Sequence of chain 1.B:
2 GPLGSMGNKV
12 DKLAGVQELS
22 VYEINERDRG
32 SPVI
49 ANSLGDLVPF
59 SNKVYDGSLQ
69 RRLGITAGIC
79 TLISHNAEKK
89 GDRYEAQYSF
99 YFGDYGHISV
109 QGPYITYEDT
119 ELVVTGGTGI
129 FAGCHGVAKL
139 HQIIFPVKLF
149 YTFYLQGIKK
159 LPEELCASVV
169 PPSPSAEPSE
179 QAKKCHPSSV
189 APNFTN

Binding-site contacts:
Ligand atom C16 contacts residue PHE58 of chain 1.B at 4.5 Å (hydrophobic).
Ligand atom C6 contacts residue ASN26 of chain 1.B at 3.5 Å.
Ligand atom C2 contacts residue ARG28 of chain 1.B at 3.6 Å.
Ligand atom O2 contacts residue ARG28 of chain 1.B at 4.3 Å.
Ligand atom C6 contacts residue PRO144 of chain 1.B at 4.4 Å (hydrophobic).
Ligand atom O3 contacts residue TYR92 of chain 1.B at 4.0 Å.
Ligand atom C17 contacts residue PHE58 of chain 1.B at 3.5 Å (hydrophobic).
Ligand atom O3 contacts residue ILE35 of chain 1.B at 3.5 Å.
Ligand atom C5 contacts residue ASN26 of chain 1.B at 3.8 Å.
Ligand atom C3 contacts residue ARG28 of chain 1.B at 3.9 Å.
Ligand atom C5 contacts residue SER32 of chain 1.B at 4.1 Å.
Ligand atom C5 contacts residue ARG28 of chain 1.B at 3.8 Å.
Ligand atom C12 contacts residue PHE143 of chain 1.B at 4.4 Å (hydrophobic).
Ligand atom C9 contacts residue PRO144 of chain 1.B at 4.3 Å (hydrophobic).
Ligand atom C4 contacts residue ARG28 of chain 1.B at 2.9 Å.
Ligand atom C1 contacts residue ARG28 of chain 1.B at 4.5 Å.
Ligand atom C18 contacts residue PHE58 of chain 1.B at 4.4 Å (hydrophobic).
Ligand atom C8 contacts residue PRO144 of chain 1.B at 4.1 Å (hydrophobic).
Ligand atom C16 contacts residue TYR112 of chain 1.B at 3.8 Å (hydrophobic).
Ligand atom C13 contacts residue TYR92 of chain 1.B at 4.2 Å (hydrophobic).
Ligand atom C15 contacts residue TYR112 of chain 1.B at 4.1 Å (hydrophobic).
Ligand atom C6 contacts residue VAL145 of chain 1.B at 4.0 Å (hydrophobic).
Ligand atom C11 contacts residue PRO33 of chain 1.B at 3.9 Å (hydrophobic).
Ligand atom C15 contacts residue VAL56 of chain 1.B at 4.4 Å (hydrophobic).
Ligand atom C17 contacts residue VAL56 of chain 1.B at 4.5 Å (hydrophobic).
Ligand atom C18 contacts residue PRO33 of chain 1.B at 4.2 Å (hydrophobic).
Ligand atom C6 contacts residue ARG28 of chain 1.B at 3.7 Å.
Ligand atom C14 contacts residue PRO33 of chain 1.B at 3.9 Å (hydrophobic).
Ligand atom C16 contacts residue CYS78 of chain 1.B at 4.5 Å (hydrophobic).
Ligand atom C18 contacts residue ASN60 of chain 1.B at 4.0 Å.
Ligand atom C7 contacts residue PRO144 of chain 1.B at 4.1 Å (hydrophobic).
Ligand atom C18 contacts residue TYR112 of chain 1.B at 4.2 Å (hydrophobic).
Ligand atom C7 contacts residue ARG28 of chain 1.B at 4.3 Å.
Ligand atom C17 contacts residue PRO33 of chain 1.B at 3.8 Å (hydrophobic).
Ligand atom C8 contacts residue PRO33 of chain 1.B at 3.7 Å (hydrophobic).
Ligand atom C10 contacts residue PRO144 of chain 1.B at 4.3 Å (hydrophobic).
Ligand atom C11 contacts residue PRO144 of chain 1.B at 3.9 Å (hydrophobic).
Ligand atom C14 contacts residue VAL56 of chain 1.B at 4.1 Å (hydrophobic).

This protein binds this small molecule.
Small molecule (SMILES): CC/C=C\C[C@@H]1O[C@@H]1C/C=C\CCCCCCCC(=O)O